Binding-site contacts:
Ligand atom C18 contacts residue PHE46 of chain 1.K at 3.9 Å (hydrophobic).
Ligand atom C28 contacts residue PHE54 of chain 1.K at 3.6 Å (hydrophobic).
Ligand atom C19 contacts residue PHE46 of chain 1.K at 3.8 Å (hydrophobic).
Ligand atom O4 contacts residue GLY87 of chain 1.K at 3.0 Å (h-bond).
Ligand atom C9 contacts residue TYR144 of chain 1.K at 3.8 Å (hydrophobic).
Ligand atom C17 contacts residue GLU45 of chain 1.K at 3.8 Å.
Ligand atom C11 contacts residue GLY87 of chain 1.K at 3.8 Å.
Ligand atom C8 contacts residue LEU143 of chain 1.K at 3.8 Å (hydrophobic).
Ligand atom C7 contacts residue ASN147 of chain 1.K at 3.5 Å.
Ligand atom C30 contacts residue PHE46 of chain 1.K at 3.6 Å (hydrophobic).
Ligand atom C9 contacts residue PHE140 of chain 1.K at 3.9 Å (hydrophobic).
Ligand atom C10 contacts residue PHE140 of chain 1.K at 4.0 Å (hydrophobic).
Ligand atom C29 contacts residue PHE46 of chain 1.K at 3.5 Å (hydrophobic).
Ligand atom C contacts residue GLY87 of chain 1.K at 3.9 Å.
Ligand atom C25 contacts residue LEU79 of chain 1.K at 3.7 Å (hydrophobic).
Ligand atom C26 contacts residue LEU57 of chain 1.K at 4.0 Å (hydrophobic).
Ligand atom C17 contacts residue ALA42 of chain 1.K at 3.4 Å (hydrophobic).
Ligand atom C28 contacts residue PHE46 of chain 1.K at 3.9 Å (hydrophobic).
Ligand atom C13 contacts residue TYR50 of chain 1.K at 3.9 Å (hydrophobic).
Ligand atom C12 contacts residue TYR50 of chain 1.K at 3.5 Å (hydrophobic).
Ligand atom O contacts residue ARG88 of chain 1.K at 3.9 Å.
Ligand atom C14 contacts residue ARG49 of chain 1.K at 3.4 Å.
Ligand atom C26 contacts residue LEU79 of chain 1.K at 4.0 Å (hydrophobic).
Ligand atom C23 contacts residue PHE46 of chain 1.K at 3.6 Å (hydrophobic).
Ligand atom C15 contacts residue GLU45 of chain 1.K at 3.6 Å.
Ligand atom C27 contacts residue ALA53 of chain 1.K at 3.6 Å (hydrophobic).
Ligand atom C17 contacts residue TYR144 of chain 1.K at 3.8 Å (hydrophobic).
Ligand atom O4 contacts residue ASN85 of chain 1.K at 3.2 Å.
Ligand atom C22 contacts residue TYR50 of chain 1.K at 4.0 Å (hydrophobic).
Ligand atom C19 contacts residue GLY87 of chain 1.K at 3.7 Å.
Ligand atom C30 contacts residue ALA91 of chain 1.K at 3.7 Å (hydrophobic).
Ligand atom C31 contacts residue ARG88 of chain 1.K at 3.9 Å.
Ligand atom O contacts residue GLY87 of chain 1.K at 3.5 Å.
Ligand atom C28 contacts residue ALA53 of chain 1.K at 3.7 Å (hydrophobic).
Ligand atom C31 contacts residue GLY87 of chain 1.K at 3.4 Å.
Ligand atom O contacts residue ASN85 of chain 1.K at 3.5 Å (h-bond).
Ligand atom C27 contacts residue PHE54 of chain 1.K at 3.9 Å (hydrophobic).
Ligand atom C24 contacts residue PHE46 of chain 1.K at 3.7 Å (hydrophobic).
Ligand atom C15 contacts residue ARG49 of chain 1.K at 3.5 Å.
Ligand atom C29 contacts residue TYR50 of chain 1.K at 3.9 Å (hydrophobic).

Sequence of chain 1.K:
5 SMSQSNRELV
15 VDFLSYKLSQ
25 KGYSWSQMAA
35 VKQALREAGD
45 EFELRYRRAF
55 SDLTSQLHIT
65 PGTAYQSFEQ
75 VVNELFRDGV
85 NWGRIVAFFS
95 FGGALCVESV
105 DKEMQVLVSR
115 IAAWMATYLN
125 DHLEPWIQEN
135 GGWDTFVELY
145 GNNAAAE

A small-molecule ligand and the protein it binds are described below.
Small molecule (SMILES): Cc1ccc(CN(C(=O)N[C@@H](CS(=O)(=O)CC2CCCCC2)C(=O)O)C(=O)c2ccc(-c3ccccc3)cc2)cc1